Binding-site contacts:
Ligand atom O3' contacts residue ILE69 of chain 1.A at 3.6 Å.
Ligand atom OP2 contacts residue GLY66 of chain 1.A at 3.6 Å.
Ligand atom OP2 contacts residue VAL65 of chain 1.A at 3.6 Å.
Ligand atom OP1 contacts residue LEU62 of chain 1.A at 3.8 Å.
Ligand atom OP1 contacts residue THR67 of chain 1.A at 3.6 Å.
Ligand atom OP1 contacts residue GLY66 of chain 1.A at 3.0 Å (h-bond).
Ligand atom O5' contacts residue GLY66 of chain 1.A at 3.5 Å (h-bond).
Ligand atom C5' contacts residue TYR39 of chain 1.A at 3.2 Å (hydrophobic).
Ligand atom P contacts residue GLY66 of chain 1.A at 3.8 Å.
Ligand atom OP1 contacts residue LYS68 of chain 1.A at 3.4 Å (salt-bridge).
Ligand atom C3' contacts residue LYS68 of chain 1.A at 3.7 Å.
Ligand atom OP2 contacts residue LYS68 of chain 1.A at 3.0 Å (salt-bridge).
Ligand atom O3' contacts residue VAL65 of chain 1.A at 3.8 Å.
Ligand atom OP2 contacts residue LYS68 of chain 1.A at 3.2 Å.
Ligand atom OP2 contacts residue THR67 of chain 1.A at 3.6 Å.
Ligand atom C3' contacts residue GLY66 of chain 1.A at 3.6 Å.
Ligand atom OP1 contacts residue ILE69 of chain 1.A at 2.9 Å (h-bond).
Ligand atom P contacts residue LYS68 of chain 1.A at 3.7 Å.
Ligand atom C8 contacts residue LYS35 of chain 1.A at 3.7 Å.
Ligand atom P contacts residue LYS35 of chain 1.A at 3.7 Å.
Ligand atom OP1 contacts residue LYS35 of chain 1.A at 3.8 Å.
Ligand atom C2 contacts residue HIS34 of chain 1.A at 3.6 Å.
Ligand atom OP1 contacts residue VAL65 of chain 1.A at 3.4 Å (h-bond).
Ligand atom OP2 contacts residue LYS72 of chain 1.A at 3.6 Å.
Ligand atom P contacts residue LYS68 of chain 1.A at 3.8 Å.
Ligand atom OP1 contacts residue NA1 of chain 1.G at 2.9 Å (h-bond).
Ligand atom C5' contacts residue GLY66 of chain 1.A at 3.5 Å.
Ligand atom OP1 contacts residue GLY64 of chain 1.A at 3.0 Å (h-bond).
Ligand atom OP3 contacts residue LYS35 of chain 1.A at 2.7 Å (salt-bridge).
Ligand atom C5' contacts residue GLY64 of chain 1.A at 3.4 Å.
Ligand atom O3' contacts residue GLY64 of chain 1.A at 3.5 Å.
Ligand atom P contacts residue VAL65 of chain 1.A at 3.8 Å.
Ligand atom C4' contacts residue GLY64 of chain 1.A at 3.2 Å.
Ligand atom N2 contacts residue HIS34 of chain 1.A at 3.8 Å.
Ligand atom O4' contacts residue ALA38 of chain 1.A at 3.8 Å.
Ligand atom OP1 contacts residue LYS68 of chain 1.A at 3.1 Å (salt-bridge).
Ligand atom O5' contacts residue LYS35 of chain 1.A at 3.8 Å.
Ligand atom N3 contacts residue ALA38 of chain 1.A at 3.5 Å.
Ligand atom N7 contacts residue LYS35 of chain 1.A at 3.8 Å.
Ligand atom P contacts residue ILE69 of chain 1.A at 3.8 Å.

Sequence of chain 1.A:
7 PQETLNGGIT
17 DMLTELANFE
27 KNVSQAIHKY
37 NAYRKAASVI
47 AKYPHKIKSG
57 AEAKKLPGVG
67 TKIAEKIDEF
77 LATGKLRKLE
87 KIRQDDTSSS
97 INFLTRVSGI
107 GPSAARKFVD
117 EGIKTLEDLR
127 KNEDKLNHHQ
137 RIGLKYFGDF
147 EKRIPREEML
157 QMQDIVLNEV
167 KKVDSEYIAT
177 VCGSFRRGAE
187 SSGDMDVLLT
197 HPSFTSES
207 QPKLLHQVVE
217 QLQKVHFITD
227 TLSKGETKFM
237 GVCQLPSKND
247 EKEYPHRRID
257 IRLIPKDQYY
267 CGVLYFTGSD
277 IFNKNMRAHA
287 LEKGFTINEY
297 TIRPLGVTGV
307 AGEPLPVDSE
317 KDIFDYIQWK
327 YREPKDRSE

A protein and the small-molecule ligand that binds it are described below.
Small molecule (SMILES): Cc1cn([C@H]2C[C@H](O[P](=O)(O)OC[C@H]3O[C@@H](n4ccc(N)nc4=O)C[C@@H]3O[P](=O)(O)OC[C@H]3O[C@@H](n4cnc5c(=O)nc(N)[nH]c54)C[C@@H]3O[P](=O)(O)OC[C@H]3O[C@@H](n4cnc5c(=O)nc(N)[nH]c54)C[C@@H]3O)[C@@H](CO[P](=O)(O)O[C@H]3C[C@H](n4cnc5c(=O)nc(N)[nH]c54)O[C@@H]3COP(=O)(O)O)O2)c(=O)[nH]c1=O